Binding-site contacts:
Ligand atom PB contacts residue LYS22 of chain 1.A at 3.6 Å.
Ligand atom O1G contacts residue SER18 of chain 1.A at 2.9 Å (h-bond).
Ligand atom O2G contacts residue SER18 of chain 1.A at 3.4 Å.
Ligand atom O3A contacts residue GLY21 of chain 1.A at 3.2 Å.
Ligand atom N3B contacts residue MG1 of chain 1.Q at 3.4 Å.
Ligand atom PB contacts residue MG1 of chain 1.Q at 3.3 Å.
Ligand atom O3G contacts residue THR41 of chain 1.A at 2.9 Å (h-bond).
Ligand atom O1B contacts residue LYS22 of chain 1.A at 3.0 Å.
Ligand atom N2 contacts residue ASP126 of chain 1.A at 3.0 Å (salt-bridge).
Ligand atom N1 contacts residue ASP126 of chain 1.A at 3.0 Å (salt-bridge).
Ligand atom C6 contacts residue LYS124 of chain 1.A at 3.6 Å.
Ligand atom O6 contacts residue ASN123 of chain 1.A at 3.4 Å (h-bond).
Ligand atom O2G contacts residue GLY67 of chain 1.A at 2.9 Å.
Ligand atom O6 contacts residue ALA154 of chain 1.A at 3.0 Å (h-bond).
Ligand atom O6 contacts residue SER153 of chain 1.A at 3.5 Å.
Ligand atom C8 contacts residue GLY21 of chain 1.A at 3.5 Å.
Ligand atom O5' contacts residue SER24 of chain 1.A at 3.6 Å.
Ligand atom O2B contacts residue MG1 of chain 1.Q at 2.3 Å.
Ligand atom O2B contacts residue LYS22 of chain 1.A at 3.4 Å (salt-bridge).
Ligand atom O2A contacts residue GLY21 of chain 1.A at 3.1 Å.
Ligand atom O1A contacts residue PHE38 of chain 1.A at 3.4 Å.
Ligand atom O2A contacts residue THR23 of chain 1.A at 3.3 Å (h-bond).
Ligand atom C8 contacts residue SER24 of chain 1.A at 3.5 Å.
Ligand atom PA contacts residue GLY21 of chain 1.A at 3.5 Å.
Ligand atom N7 contacts residue ASN123 of chain 1.A at 3.0 Å (h-bond).
Ligand atom O3G contacts residue MG1 of chain 1.Q at 1.9 Å.
Ligand atom O2B contacts residue THR23 of chain 1.A at 2.4 Å (h-bond).
Ligand atom PA contacts residue SER24 of chain 1.A at 3.6 Å.
Ligand atom O5' contacts residue GLY21 of chain 1.A at 3.5 Å.
Ligand atom O1B contacts residue GLY21 of chain 1.A at 2.9 Å (h-bond).
Ligand atom O6 contacts residue LYS124 of chain 1.A at 3.3 Å.
Ligand atom O1B contacts residue VAL20 of chain 1.A at 3.5 Å (h-bond).
Ligand atom O2' contacts residue PHE34 of chain 1.A at 3.6 Å.
Ligand atom N2 contacts residue LEU127 of chain 1.A at 3.4 Å.
Ligand atom O2A contacts residue SER24 of chain 1.A at 2.6 Å (h-bond).
Ligand atom N3B contacts residue GLY19 of chain 1.A at 3.4 Å (h-bond).
Ligand atom O2G contacts residue LYS22 of chain 1.A at 3.1 Å.
Ligand atom PG contacts residue MG1 of chain 1.Q at 3.2 Å.
Ligand atom O6 contacts residue ASP126 of chain 1.A at 3.5 Å (salt-bridge).
Ligand atom O2' contacts residue SER36 of chain 1.A at 3.2 Å (h-bond).

A small-molecule ligand and the protein it binds are described below.
Small molecule (SMILES): Nc1nc2c(ncn2[C@@H]2O[C@H](CO[P](=O)(O)O[P](=O)(O)NP(=O)(O)O)[C@@H](O)[C@H]2O)c(=O)[nH]1

Sequence of chain 1.A:
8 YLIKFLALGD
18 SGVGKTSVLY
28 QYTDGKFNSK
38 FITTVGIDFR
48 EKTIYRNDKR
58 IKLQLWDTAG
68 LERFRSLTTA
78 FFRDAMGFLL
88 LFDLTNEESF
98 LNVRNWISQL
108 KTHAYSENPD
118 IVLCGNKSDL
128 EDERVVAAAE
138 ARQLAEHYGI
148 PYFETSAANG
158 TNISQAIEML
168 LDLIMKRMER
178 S